This protein binds this small molecule.
Small molecule (SMILES): CO[C@H]1CCCN(c2cc(C=O)ccc2[N+](=O)[O-])C1

Binding-site contacts:
Ligand atom N10 contacts residue ILE224 of chain 2.A at 4.1 Å.
Ligand atom C01 contacts residue VAL51 of chain 2.A at 3.9 Å (hydrophobic).
Ligand atom C15 contacts residue ILE173 of chain 2.A at 4.3 Å (hydrophobic).
Ligand atom C17 contacts residue ILE8 of chain 2.B at 3.6 Å (hydrophobic).
Ligand atom C16 contacts residue LYS127 of chain 2.A at 1.4 Å.
Ligand atom C03 contacts residue SER13 of chain 2.B at 4.3 Å.
Ligand atom C15 contacts residue LYS127 of chain 2.A at 2.5 Å.
Ligand atom C13 contacts residue PRO172 of chain 2.A at 3.3 Å (hydrophobic).
Ligand atom C08 contacts residue ILE8 of chain 2.B at 4.1 Å (hydrophobic).
Ligand atom C05 contacts residue ARG12 of chain 2.B at 3.3 Å.
Ligand atom C18 contacts residue ASN47 of chain 2.A at 4.0 Å.
Ligand atom C06 contacts residue ILE8 of chain 2.B at 4.0 Å (hydrophobic).
Ligand atom C04 contacts residue SER13 of chain 2.B at 4.1 Å.
Ligand atom C14 contacts residue PRO172 of chain 2.A at 3.3 Å (hydrophobic).
Ligand atom C03 contacts residue ARG12 of chain 2.B at 4.1 Å.
Ligand atom C13 contacts residue ILE224 of chain 2.A at 3.5 Å (hydrophobic).
Ligand atom C14 contacts residue ILE224 of chain 2.A at 4.4 Å (hydrophobic).
Ligand atom C14 contacts residue ILE8 of chain 2.B at 3.8 Å (hydrophobic).
Ligand atom O02 contacts residue SER13 of chain 2.B at 4.3 Å.
Ligand atom O02 contacts residue VAL51 of chain 2.A at 3.5 Å.
Ligand atom C06 contacts residue GLY10 of chain 2.B at 3.8 Å.
Ligand atom C16 contacts residue ILE8 of chain 2.B at 4.0 Å (hydrophobic).
Ligand atom C14 contacts residue LYS127 of chain 2.A at 3.0 Å.
Ligand atom C13 contacts residue ILE8 of chain 2.B at 4.1 Å (hydrophobic).
Ligand atom C01 contacts residue ASN47 of chain 2.A at 3.4 Å.
Ligand atom C03 contacts residue ASN47 of chain 2.A at 4.2 Å.
Ligand atom C14 contacts residue ILE173 of chain 2.A at 4.1 Å (hydrophobic).
Ligand atom C13 contacts residue ILE173 of chain 2.A at 4.3 Å (hydrophobic).
Ligand atom O12 contacts residue PRO172 of chain 2.A at 3.4 Å.
Ligand atom O02 contacts residue ASN47 of chain 2.A at 3.9 Å.
Ligand atom C01 contacts residue SER50 of chain 2.A at 4.3 Å.
Ligand atom C14 contacts residue GLY176 of chain 2.A at 3.7 Å.
Ligand atom C15 contacts residue ILE8 of chain 2.B at 3.9 Å (hydrophobic).
Ligand atom C05 contacts residue GLY10 of chain 2.B at 3.7 Å.
Ligand atom O02 contacts residue ARG12 of chain 2.B at 4.1 Å.
Ligand atom C13 contacts residue LYS127 of chain 2.A at 4.3 Å.
Ligand atom C04 contacts residue ARG12 of chain 2.B at 3.0 Å.
Ligand atom C09 contacts residue ILE224 of chain 2.A at 4.2 Å (hydrophobic).
Ligand atom O12 contacts residue ILE224 of chain 2.A at 3.6 Å.
Ligand atom C17 contacts residue LYS127 of chain 2.A at 3.7 Å.

Sequence of chain 2.A:
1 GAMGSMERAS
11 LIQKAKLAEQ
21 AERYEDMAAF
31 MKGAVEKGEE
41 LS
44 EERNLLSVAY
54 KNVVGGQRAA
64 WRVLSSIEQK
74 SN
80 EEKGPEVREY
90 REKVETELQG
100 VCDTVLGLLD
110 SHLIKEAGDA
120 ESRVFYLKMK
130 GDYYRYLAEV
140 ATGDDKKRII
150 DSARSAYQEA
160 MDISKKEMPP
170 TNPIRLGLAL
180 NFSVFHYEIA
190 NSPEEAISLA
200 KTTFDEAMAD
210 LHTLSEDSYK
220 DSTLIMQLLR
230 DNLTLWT

Sequence of chain 2.B:
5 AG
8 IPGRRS